Sequence of chain 16.A:
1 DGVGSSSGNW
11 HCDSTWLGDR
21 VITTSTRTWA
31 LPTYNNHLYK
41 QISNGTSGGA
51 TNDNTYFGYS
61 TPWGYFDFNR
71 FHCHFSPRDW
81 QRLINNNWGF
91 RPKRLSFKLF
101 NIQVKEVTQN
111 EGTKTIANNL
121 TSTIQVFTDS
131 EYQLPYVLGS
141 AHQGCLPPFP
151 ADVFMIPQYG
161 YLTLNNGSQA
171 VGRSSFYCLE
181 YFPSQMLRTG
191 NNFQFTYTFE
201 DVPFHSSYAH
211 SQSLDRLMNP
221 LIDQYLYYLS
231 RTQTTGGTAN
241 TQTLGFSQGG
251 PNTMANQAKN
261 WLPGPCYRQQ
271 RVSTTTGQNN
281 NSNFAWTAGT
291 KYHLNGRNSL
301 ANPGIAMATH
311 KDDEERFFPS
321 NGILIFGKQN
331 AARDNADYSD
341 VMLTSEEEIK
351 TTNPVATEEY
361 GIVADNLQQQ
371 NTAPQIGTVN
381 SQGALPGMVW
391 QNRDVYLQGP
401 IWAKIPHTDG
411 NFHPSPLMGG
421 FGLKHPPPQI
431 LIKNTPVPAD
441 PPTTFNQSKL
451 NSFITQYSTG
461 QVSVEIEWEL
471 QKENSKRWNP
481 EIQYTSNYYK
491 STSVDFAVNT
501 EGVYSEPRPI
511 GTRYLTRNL

Sequence of chain 15.A:
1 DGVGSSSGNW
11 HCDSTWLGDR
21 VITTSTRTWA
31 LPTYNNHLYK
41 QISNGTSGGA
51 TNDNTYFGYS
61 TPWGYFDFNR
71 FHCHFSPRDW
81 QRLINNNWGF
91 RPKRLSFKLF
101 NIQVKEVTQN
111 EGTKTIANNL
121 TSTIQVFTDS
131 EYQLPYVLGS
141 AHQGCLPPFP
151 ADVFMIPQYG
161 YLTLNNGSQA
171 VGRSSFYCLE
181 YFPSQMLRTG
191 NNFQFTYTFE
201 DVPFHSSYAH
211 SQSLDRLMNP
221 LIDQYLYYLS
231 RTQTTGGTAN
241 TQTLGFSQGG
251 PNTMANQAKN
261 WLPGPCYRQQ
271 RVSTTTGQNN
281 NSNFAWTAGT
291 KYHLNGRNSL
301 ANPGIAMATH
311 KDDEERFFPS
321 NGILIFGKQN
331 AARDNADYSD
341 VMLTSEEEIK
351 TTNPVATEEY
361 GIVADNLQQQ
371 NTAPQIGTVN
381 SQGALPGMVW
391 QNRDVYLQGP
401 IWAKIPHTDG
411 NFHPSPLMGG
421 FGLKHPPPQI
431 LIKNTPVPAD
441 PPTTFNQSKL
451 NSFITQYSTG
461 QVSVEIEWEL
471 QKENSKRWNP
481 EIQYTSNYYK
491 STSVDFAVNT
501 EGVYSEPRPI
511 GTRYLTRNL

Binding-site contacts:
Ligand atom O3' contacts residue PRO414 of chain 16.A at 4.2 Å.
Ligand atom N6 contacts residue GLY422 of chain 16.A at 3.3 Å (h-bond).
Ligand atom N1 contacts residue PRO203 of chain 16.A at 4.2 Å.
Ligand atom N4 contacts residue VAL202 of chain 16.A at 2.9 Å (h-bond).
Ligand atom N7 contacts residue SER415 of chain 16.A at 3.9 Å.
Ligand atom C4 contacts residue VAL202 of chain 16.A at 3.7 Å (hydrophobic).
Ligand atom C4 contacts residue ASP201 of chain 16.A at 3.5 Å.
Ligand atom C5 contacts residue PRO203 of chain 16.A at 4.0 Å (hydrophobic).
Ligand atom C2 contacts residue GLY422 of chain 16.A at 3.2 Å.
Ligand atom C2 contacts residue PRO203 of chain 16.A at 4.0 Å (hydrophobic).
Ligand atom OP2 contacts residue ASP409 of chain 15.A at 3.2 Å (salt-bridge).
Ligand atom C4 contacts residue PRO203 of chain 16.A at 4.0 Å (hydrophobic).
Ligand atom C5 contacts residue ASP201 of chain 16.A at 3.3 Å.
Ligand atom C8 contacts residue HIS413 of chain 16.A at 3.9 Å.
Ligand atom C6 contacts residue GLY422 of chain 16.A at 3.7 Å.
Ligand atom N6 contacts residue VAL202 of chain 16.A at 4.2 Å.
Ligand atom N6 contacts residue PHE421 of chain 16.A at 3.8 Å.
Ligand atom N7 contacts residue ASN392 of chain 16.A at 4.2 Å.
Ligand atom C6 contacts residue PRO203 of chain 16.A at 4.0 Å (hydrophobic).
Ligand atom C2' contacts residue PRO414 of chain 16.A at 3.6 Å (hydrophobic).
Ligand atom C5 contacts residue VAL202 of chain 16.A at 3.6 Å (hydrophobic).
Ligand atom C5 contacts residue ARG91 of chain 16.A at 4.2 Å.
Ligand atom N7 contacts residue HIS413 of chain 16.A at 4.2 Å.
Ligand atom N1 contacts residue VAL202 of chain 16.A at 3.5 Å.
Ligand atom C2 contacts residue VAL202 of chain 16.A at 4.1 Å (hydrophobic).
Ligand atom C1' contacts residue PRO203 of chain 16.A at 4.1 Å (hydrophobic).
Ligand atom N1 contacts residue GLY422 of chain 16.A at 2.9 Å (h-bond).
Ligand atom N3 contacts residue ASP201 of chain 16.A at 4.2 Å.
Ligand atom C6 contacts residue SER415 of chain 16.A at 4.1 Å.
Ligand atom C6 contacts residue PRO203 of chain 16.A at 4.0 Å (hydrophobic).
Ligand atom C2' contacts residue PRO203 of chain 16.A at 3.3 Å (hydrophobic).
Ligand atom N6 contacts residue GLY420 of chain 16.A at 3.7 Å.
Ligand atom C2' contacts residue HIS413 of chain 16.A at 3.7 Å.
Ligand atom N7 contacts residue PRO203 of chain 16.A at 4.1 Å.
Ligand atom C6 contacts residue VAL202 of chain 16.A at 4.1 Å (hydrophobic).
Ligand atom N6 contacts residue SER415 of chain 16.A at 3.8 Å.
Ligand atom C4 contacts residue PRO203 of chain 16.A at 4.1 Å (hydrophobic).
Ligand atom C5 contacts residue PRO203 of chain 16.A at 3.8 Å (hydrophobic).
Ligand atom N1 contacts residue PRO203 of chain 16.A at 3.8 Å.
Ligand atom N4 contacts residue ASP201 of chain 16.A at 2.6 Å.

The small molecule below binds the protein below.
Small molecule (SMILES): Nc1ccn([C@H]2C[C@H](O[P](=O)(O)OC[C@H]3O[C@@H](n4cnc5c(N)ncnc54)C[C@@H]3O)[C@@H](CO)O2)c(=O)n1